Sequence of chain 1.A:
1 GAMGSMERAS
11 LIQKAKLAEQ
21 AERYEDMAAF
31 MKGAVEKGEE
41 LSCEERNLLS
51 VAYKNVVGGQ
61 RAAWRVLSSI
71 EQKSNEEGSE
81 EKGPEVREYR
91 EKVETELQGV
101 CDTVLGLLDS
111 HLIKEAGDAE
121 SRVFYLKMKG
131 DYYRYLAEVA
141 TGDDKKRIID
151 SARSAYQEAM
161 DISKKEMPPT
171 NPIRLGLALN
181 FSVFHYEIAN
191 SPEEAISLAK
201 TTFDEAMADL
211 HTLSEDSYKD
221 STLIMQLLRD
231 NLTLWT

Binding-site contacts:
Ligand atom O2 contacts residue ILE224 of chain 1.A at 3.7 Å.
Ligand atom CL2 contacts residue PRO172 of chain 1.A at 4.2 Å.
Ligand atom C13 contacts residue PRO172 of chain 1.A at 3.5 Å (hydrophobic).
Ligand atom C12 contacts residue VAL5 of chain 1.B at 3.9 Å (hydrophobic).
Ligand atom C15 contacts residue LEU223 of chain 1.A at 4.2 Å (hydrophobic).
Ligand atom C3 contacts residue ILE173 of chain 1.A at 3.8 Å (hydrophobic).
Ligand atom C13 contacts residue ILE224 of chain 1.A at 4.3 Å (hydrophobic).
Ligand atom C11 contacts residue VAL5 of chain 1.B at 3.8 Å (hydrophobic).
Ligand atom C20 contacts residue PRO172 of chain 1.A at 3.6 Å (hydrophobic).
Ligand atom C14 contacts residue VAL5 of chain 1.B at 4.0 Å (hydrophobic).
Ligand atom C1 contacts residue ASN47 of chain 1.A at 3.6 Å.
Ligand atom C12 contacts residue PRO172 of chain 1.A at 4.3 Å (hydrophobic).
Ligand atom C1 contacts residue CYS43 of chain 1.A at 2.6 Å (hydrophobic).
Ligand atom C11 contacts residue PHE124 of chain 1.A at 4.3 Å (hydrophobic).
Ligand atom C2 contacts residue CYS43 of chain 1.A at 1.8 Å (hydrophobic).
Ligand atom C3 contacts residue ASN47 of chain 1.A at 3.8 Å.
Ligand atom CL2 contacts residue GLY176 of chain 1.A at 4.2 Å.
Ligand atom C2 contacts residue ASN47 of chain 1.A at 3.5 Å.
Ligand atom C4 contacts residue ASN47 of chain 1.A at 4.0 Å.
Ligand atom CL2 contacts residue LYS127 of chain 1.A at 3.4 Å.
Ligand atom C19 contacts residue PRO172 of chain 1.A at 4.1 Å (hydrophobic).
Ligand atom C14 contacts residue PRO172 of chain 1.A at 4.4 Å (hydrophobic).
Ligand atom C13 contacts residue GLY176 of chain 1.A at 4.3 Å.
Ligand atom N1 contacts residue ILE173 of chain 1.A at 4.4 Å.
Ligand atom C2 contacts residue ARG46 of chain 1.A at 3.9 Å.
Ligand atom CL2 contacts residue ILE173 of chain 1.A at 3.7 Å.
Ligand atom C1 contacts residue ILE173 of chain 1.A at 4.1 Å (hydrophobic).
Ligand atom O1 contacts residue CYS43 of chain 1.A at 3.0 Å (h-bond).
Ligand atom C16 contacts residue VAL5 of chain 1.B at 3.8 Å (hydrophobic).
Ligand atom N1 contacts residue CYS43 of chain 1.A at 3.6 Å.
Ligand atom C10 contacts residue VAL5 of chain 1.B at 3.6 Å (hydrophobic).
Ligand atom C9 contacts residue VAL5 of chain 1.B at 4.1 Å (hydrophobic).
Ligand atom O1 contacts residue ILE173 of chain 1.A at 3.5 Å.
Ligand atom C5 contacts residue ASN47 of chain 1.A at 3.5 Å.
Ligand atom C15 contacts residue VAL5 of chain 1.B at 4.3 Å (hydrophobic).
Ligand atom C13 contacts residue VAL5 of chain 1.B at 3.8 Å (hydrophobic).
Ligand atom C12 contacts residue LYS127 of chain 1.A at 4.3 Å.
Ligand atom N1 contacts residue ASN47 of chain 1.A at 2.8 Å (h-bond).
Ligand atom C14 contacts residue ILE224 of chain 1.A at 4.0 Å (hydrophobic).
Ligand atom N1 contacts residue PHE124 of chain 1.A at 4.1 Å.

Sequence of chain 1.B:
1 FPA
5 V

This small molecule binds to this protein.
Small molecule (SMILES): O=C(CCl)NCC1CCN(C(=O)C2(Oc3ccc(Cl)cc3)CCNCC2)CC1